Sequence of chain 1.F:
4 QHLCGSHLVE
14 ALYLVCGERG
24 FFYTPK

Binding-site contacts:
Ligand atom NE contacts residue HIS10 of chain 1.L at 3.9 Å.
Ligand atom CZ contacts residue GLU13 of chain 1.L at 4.1 Å.
Ligand atom NE contacts residue TYR16 of chain 1.H at 4.1 Å.
Ligand atom CD contacts residue SER9 of chain 1.F at 3.4 Å.
Ligand atom O contacts residue HIS10 of chain 1.L at 3.7 Å.
Ligand atom NE contacts residue SER9 of chain 1.F at 3.3 Å (h-bond).
Ligand atom CG contacts residue HIS10 of chain 1.L at 4.0 Å.
Ligand atom NH1 contacts residue GLU13 of chain 1.L at 4.3 Å.
Ligand atom CZ contacts residue LEU17 of chain 1.H at 4.1 Å (hydrophobic).
Ligand atom N contacts residue TYR16 of chain 1.H at 4.0 Å.
Ligand atom NE contacts residue LEU17 of chain 1.H at 3.9 Å.
Ligand atom CG contacts residue TYR16 of chain 1.H at 3.5 Å (hydrophobic).
Ligand atom NH2 contacts residue GLU13 of chain 1.L at 3.5 Å.
Ligand atom C contacts residue HIS5 of chain 1.L at 3.1 Å.
Ligand atom CB contacts residue LEU6 of chain 1.L at 3.4 Å (hydrophobic).
Ligand atom NH1 contacts residue SER9 of chain 1.F at 3.8 Å.
Ligand atom CA contacts residue HIS10 of chain 1.L at 3.3 Å.
Ligand atom CD contacts residue LEU6 of chain 1.L at 4.2 Å (hydrophobic).
Ligand atom NH1 contacts residue GLU13 of chain 1.H at 3.7 Å.
Ligand atom OXT contacts residue CYS7 of chain 1.L at 3.2 Å (h-bond).
Ligand atom O contacts residue HIS5 of chain 1.L at 3.6 Å.
Ligand atom CG contacts residue LEU6 of chain 1.L at 3.7 Å (hydrophobic).
Ligand atom N contacts residue GLY8 of chain 1.F at 3.6 Å.
Ligand atom CD contacts residue HIS10 of chain 1.L at 3.1 Å.
Ligand atom CZ contacts residue SER9 of chain 1.F at 3.4 Å.
Ligand atom NH1 contacts residue LEU17 of chain 1.H at 3.8 Å.
Ligand atom NH2 contacts residue HIS10 of chain 1.L at 3.1 Å (h-bond).
Ligand atom CD contacts residue LEU17 of chain 1.H at 4.3 Å (hydrophobic).
Ligand atom CZ contacts residue HIS10 of chain 1.L at 4.0 Å.
Ligand atom CA contacts residue HIS5 of chain 1.L at 3.9 Å.
Ligand atom CG contacts residue SER9 of chain 1.F at 4.0 Å.
Ligand atom OXT contacts residue HIS5 of chain 1.L at 2.6 Å (h-bond).
Ligand atom OXT contacts residue LEU6 of chain 1.L at 3.5 Å.
Ligand atom N contacts residue SER9 of chain 1.F at 3.8 Å.
Ligand atom OXT contacts residue HIS10 of chain 1.L at 3.4 Å.
Ligand atom CB contacts residue HIS10 of chain 1.L at 3.5 Å.
Ligand atom C contacts residue HIS10 of chain 1.L at 3.3 Å.
Ligand atom NH2 contacts residue SER9 of chain 1.F at 3.6 Å (h-bond).
Ligand atom CB contacts residue HIS5 of chain 1.L at 3.7 Å.
Ligand atom CG contacts residue LEU17 of chain 1.H at 4.0 Å (hydrophobic).

Sequence of chain 1.L:
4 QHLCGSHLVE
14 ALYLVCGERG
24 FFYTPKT

Sequence of chain 1.H:
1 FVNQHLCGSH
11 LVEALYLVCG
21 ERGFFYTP

This protein binds this small molecule.
Small molecule (SMILES): NC(=[NH2+])NCCC[C@H](N)C(=O)O